The small molecule below binds the protein below.
Small molecule (SMILES): CC(=O)Nc1ccc(NC(C)=O)cc1

Sequence of chain 1.A:
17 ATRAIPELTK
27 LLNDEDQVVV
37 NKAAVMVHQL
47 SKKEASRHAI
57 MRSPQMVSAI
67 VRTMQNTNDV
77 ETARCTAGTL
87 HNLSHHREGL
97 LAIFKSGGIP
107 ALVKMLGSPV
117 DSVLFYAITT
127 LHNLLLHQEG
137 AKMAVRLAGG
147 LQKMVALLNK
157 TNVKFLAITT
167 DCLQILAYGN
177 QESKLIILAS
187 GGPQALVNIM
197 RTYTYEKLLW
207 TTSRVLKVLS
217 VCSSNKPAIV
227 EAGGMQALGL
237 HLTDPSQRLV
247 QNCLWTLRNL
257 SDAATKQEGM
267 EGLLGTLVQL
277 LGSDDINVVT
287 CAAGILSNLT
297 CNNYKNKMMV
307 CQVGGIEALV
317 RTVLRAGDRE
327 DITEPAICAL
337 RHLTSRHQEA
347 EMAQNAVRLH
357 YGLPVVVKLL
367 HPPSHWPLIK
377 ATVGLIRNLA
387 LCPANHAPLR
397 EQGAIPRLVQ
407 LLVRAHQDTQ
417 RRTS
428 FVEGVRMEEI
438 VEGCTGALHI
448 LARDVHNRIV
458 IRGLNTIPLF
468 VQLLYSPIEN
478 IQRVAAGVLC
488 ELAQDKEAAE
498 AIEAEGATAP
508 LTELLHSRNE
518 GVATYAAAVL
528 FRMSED

Sequence of chain 1.B:
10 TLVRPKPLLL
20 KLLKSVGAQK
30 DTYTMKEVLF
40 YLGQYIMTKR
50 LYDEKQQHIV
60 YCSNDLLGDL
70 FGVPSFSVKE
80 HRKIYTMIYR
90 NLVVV

Sequence of chain 1.C:
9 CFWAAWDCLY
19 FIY

Binding-site contacts:
Ligand atom CK contacts residue CYS16 of chain 1.C at 1.8 Å (hydrophobic).
Ligand atom CC contacts residue ALA524 of chain 1.A at 4.3 Å (hydrophobic).
Ligand atom CJ contacts residue ALA12 of chain 1.C at 3.5 Å (hydrophobic).
Ligand atom NB contacts residue ALA524 of chain 1.A at 3.7 Å.
Ligand atom OA contacts residue ALA524 of chain 1.A at 2.7 Å (h-bond).
Ligand atom CJ contacts residue LYS78 of chain 1.B at 3.4 Å.
Ligand atom NA contacts residue CYS9 of chain 1.C at 3.5 Å (h-bond).
Ligand atom NA contacts residue GLU532 of chain 1.A at 3.9 Å.
Ligand atom CK contacts residue ALA525 of chain 1.A at 3.3 Å (hydrophobic).
Ligand atom NB contacts residue CYS16 of chain 1.C at 3.2 Å (h-bond).
Ligand atom CD contacts residue PHE528 of chain 1.A at 3.4 Å (hydrophobic).
Ligand atom OB contacts residue CYS9 of chain 1.C at 2.7 Å (h-bond).
Ligand atom CC contacts residue CYS16 of chain 1.C at 4.5 Å (hydrophobic).
Ligand atom CJ contacts residue PHE528 of chain 1.A at 4.1 Å (hydrophobic).
Ligand atom CK contacts residue LYS78 of chain 1.B at 3.4 Å.
Ligand atom CJ contacts residue ALA525 of chain 1.A at 3.8 Å (hydrophobic).
Ligand atom NB contacts residue ALA12 of chain 1.C at 3.2 Å (h-bond).
Ligand atom CH contacts residue GLU532 of chain 1.A at 4.2 Å.
Ligand atom OA contacts residue ALA12 of chain 1.C at 4.0 Å.
Ligand atom CE contacts residue CYS9 of chain 1.C at 4.4 Å (hydrophobic).
Ligand atom CJ contacts residue ALA524 of chain 1.A at 3.1 Å (hydrophobic).
Ligand atom CJ contacts residue CYS16 of chain 1.C at 2.6 Å (hydrophobic).
Ligand atom OA contacts residue PHE528 of chain 1.A at 2.9 Å.
Ligand atom OA contacts residue CYS16 of chain 1.C at 3.3 Å (h-bond).
Ligand atom CE contacts residue PHE528 of chain 1.A at 3.6 Å (hydrophobic).
Ligand atom CH contacts residue CYS9 of chain 1.C at 1.9 Å (hydrophobic).
Ligand atom CC contacts residue ALA12 of chain 1.C at 3.5 Å (hydrophobic).
Ligand atom OA contacts residue LYS78 of chain 1.B at 2.7 Å (salt-bridge).
Ligand atom OA contacts residue ALA525 of chain 1.A at 3.5 Å.
Ligand atom CB contacts residue ALA12 of chain 1.C at 4.3 Å (hydrophobic).
Ligand atom CG contacts residue CYS9 of chain 1.C at 2.4 Å (hydrophobic).
Ligand atom CK contacts residue ALA12 of chain 1.C at 4.1 Å (hydrophobic).
Ligand atom CK contacts residue ALA524 of chain 1.A at 3.4 Å (hydrophobic).
Ligand atom CD contacts residue ALA12 of chain 1.C at 3.5 Å (hydrophobic).